Sequence of chain 1.B:
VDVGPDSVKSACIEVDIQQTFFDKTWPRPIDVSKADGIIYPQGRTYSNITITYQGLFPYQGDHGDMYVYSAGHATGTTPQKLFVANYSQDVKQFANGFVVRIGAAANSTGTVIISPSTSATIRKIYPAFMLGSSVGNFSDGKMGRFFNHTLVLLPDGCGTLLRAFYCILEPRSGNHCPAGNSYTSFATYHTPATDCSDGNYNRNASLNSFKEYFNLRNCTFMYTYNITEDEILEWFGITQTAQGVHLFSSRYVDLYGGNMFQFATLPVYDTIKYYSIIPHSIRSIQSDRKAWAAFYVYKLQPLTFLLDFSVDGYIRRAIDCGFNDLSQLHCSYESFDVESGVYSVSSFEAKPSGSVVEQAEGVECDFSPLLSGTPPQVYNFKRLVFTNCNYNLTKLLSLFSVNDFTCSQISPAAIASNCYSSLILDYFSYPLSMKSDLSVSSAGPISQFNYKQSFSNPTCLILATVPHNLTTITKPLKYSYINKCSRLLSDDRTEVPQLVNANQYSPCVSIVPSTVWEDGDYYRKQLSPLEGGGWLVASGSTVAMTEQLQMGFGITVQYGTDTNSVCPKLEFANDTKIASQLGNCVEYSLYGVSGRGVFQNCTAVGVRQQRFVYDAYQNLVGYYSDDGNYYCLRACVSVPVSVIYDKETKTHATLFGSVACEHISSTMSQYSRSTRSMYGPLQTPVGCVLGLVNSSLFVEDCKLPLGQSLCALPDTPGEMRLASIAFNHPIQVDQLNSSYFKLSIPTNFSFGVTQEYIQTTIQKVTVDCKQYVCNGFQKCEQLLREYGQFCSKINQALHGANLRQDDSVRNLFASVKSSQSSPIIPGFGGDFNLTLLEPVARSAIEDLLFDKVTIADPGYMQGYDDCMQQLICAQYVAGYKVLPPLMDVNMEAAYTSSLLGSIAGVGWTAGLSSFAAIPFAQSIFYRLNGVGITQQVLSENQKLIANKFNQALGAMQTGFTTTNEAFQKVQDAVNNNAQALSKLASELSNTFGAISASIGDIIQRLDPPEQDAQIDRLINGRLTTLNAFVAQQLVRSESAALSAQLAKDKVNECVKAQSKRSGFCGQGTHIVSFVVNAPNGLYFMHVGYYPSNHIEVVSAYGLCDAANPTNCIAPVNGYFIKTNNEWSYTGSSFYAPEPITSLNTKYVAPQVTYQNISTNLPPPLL

Binding-site contacts:
Ligand atom C1 contacts residue ASN247 of chain 1.B at 1.4 Å.
Ligand atom C8 contacts residue THR245 of chain 1.B at 3.5 Å.
Ligand atom C7 contacts residue ASN247 of chain 1.B at 3.2 Å.
Ligand atom O7 contacts residue ASN247 of chain 1.B at 3.2 Å (h-bond).
Ligand atom C2 contacts residue ASN247 of chain 1.B at 2.4 Å.
Ligand atom C3 contacts residue ASN247 of chain 1.B at 3.8 Å.
Ligand atom C4 contacts residue ASN247 of chain 1.B at 4.2 Å.
Ligand atom C5 contacts residue ASN247 of chain 1.B at 3.6 Å.
Ligand atom C8 contacts residue ASN247 of chain 1.B at 4.1 Å.
Ligand atom O5 contacts residue ASN247 of chain 1.B at 2.3 Å (h-bond).
Ligand atom N2 contacts residue ASN247 of chain 1.B at 2.9 Å (h-bond).

The protein below binds the small molecule below.
Small molecule (SMILES): CC(=O)N[C@@H]1[C@@H](O)[C@H](O)[C@@H](CO)O[C@H]1O